A small-molecule ligand and the protein it binds are described below.
Small molecule (SMILES): CNCc1cccc(-c2cc(F)cc(CCc3cc(C)cc(N)n3)c2)c1

Sequence of chain 1.A:
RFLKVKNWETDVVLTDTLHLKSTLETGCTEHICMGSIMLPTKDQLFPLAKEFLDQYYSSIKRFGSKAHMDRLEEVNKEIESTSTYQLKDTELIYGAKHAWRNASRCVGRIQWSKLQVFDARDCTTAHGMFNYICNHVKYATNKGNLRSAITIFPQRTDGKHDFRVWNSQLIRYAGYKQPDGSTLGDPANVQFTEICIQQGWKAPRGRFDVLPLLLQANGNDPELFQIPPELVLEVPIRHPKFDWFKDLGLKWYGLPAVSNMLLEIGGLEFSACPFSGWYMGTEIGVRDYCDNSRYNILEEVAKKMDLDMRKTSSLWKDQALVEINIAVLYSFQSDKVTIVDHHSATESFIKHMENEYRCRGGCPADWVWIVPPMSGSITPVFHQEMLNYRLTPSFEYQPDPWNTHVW

Binding-site contacts:
Ligand atom C11 contacts residue VAL271 of chain 1.A at 3.5 Å (hydrophobic).
Ligand atom C26 contacts residue HEM1 of chain 1.C at 3.5 Å.
Ligand atom N02 contacts residue TRP291 of chain 1.A at 2.8 Å (h-bond).
Ligand atom N02 contacts residue GLU296 of chain 1.A at 2.7 Å (salt-bridge).
Ligand atom C03 contacts residue HEM1 of chain 1.C at 3.3 Å.
Ligand atom C13 contacts residue HEM1 of chain 1.C at 3.3 Å.
Ligand atom C09 contacts residue HEM1 of chain 1.C at 3.2 Å.
Ligand atom C23 contacts residue ASN273 of chain 1.A at 3.4 Å.
Ligand atom C16 contacts residue HEM1 of chain 1.C at 3.5 Å.
Ligand atom N02 contacts residue TYR292 of chain 1.A at 3.8 Å.
Ligand atom C05 contacts residue VAL271 of chain 1.A at 3.6 Å (hydrophobic).
Ligand atom F13 contacts residue HEM1 of chain 1.C at 2.9 Å.
Ligand atom N01 contacts residue PRO269 of chain 1.A at 3.7 Å.
Ligand atom C15 contacts residue HEM1 of chain 1.C at 3.4 Å.
Ligand atom N01 contacts residue GLU296 of chain 1.A at 2.6 Å (salt-bridge).
Ligand atom C09 contacts residue GLU296 of chain 1.A at 3.6 Å.
Ligand atom C07 contacts residue PHE288 of chain 1.A at 3.6 Å (hydrophobic).
Ligand atom C02 contacts residue TRP291 of chain 1.A at 3.7 Å (hydrophobic).
Ligand atom C02 contacts residue GLU296 of chain 1.A at 3.5 Å.
Ligand atom N02 contacts residue HEM1 of chain 1.C at 3.2 Å.
Ligand atom C02 contacts residue HEM1 of chain 1.C at 3.6 Å.
Ligand atom C08 contacts residue GLU296 of chain 1.A at 3.6 Å.
Ligand atom C21 contacts residue HEM1 of chain 1.C at 3.5 Å.
Ligand atom C07 contacts residue HEM1 of chain 1.C at 3.6 Å.
Ligand atom F13 contacts residue PHE288 of chain 1.A at 3.3 Å.
Ligand atom C12 contacts residue HEM1 of chain 1.C at 3.7 Å.
Ligand atom C29 contacts residue H4B1 of chain 1.D at 3.4 Å.
Ligand atom C06 contacts residue GLU296 of chain 1.A at 3.5 Å.
Ligand atom C02 contacts residue PRO269 of chain 1.A at 3.8 Å (hydrophobic).
Ligand atom C11 contacts residue HEM1 of chain 1.C at 3.6 Å.
Ligand atom C07 contacts residue GLY290 of chain 1.A at 3.6 Å.
Ligand atom C13 contacts residue VAL271 of chain 1.A at 3.3 Å (hydrophobic).
Ligand atom C14 contacts residue VAL271 of chain 1.A at 3.5 Å (hydrophobic).
Ligand atom C07 contacts residue PRO269 of chain 1.A at 3.7 Å (hydrophobic).
Ligand atom C22 contacts residue ASN273 of chain 1.A at 3.5 Å.
Ligand atom C12 contacts residue VAL271 of chain 1.A at 3.3 Å (hydrophobic).
Ligand atom C16 contacts residue VAL271 of chain 1.A at 3.7 Å (hydrophobic).
Ligand atom C03 contacts residue PRO269 of chain 1.A at 3.8 Å (hydrophobic).
Ligand atom C15 contacts residue VAL271 of chain 1.A at 3.7 Å (hydrophobic).
Ligand atom C14 contacts residue HEM1 of chain 1.C at 3.2 Å.